The protein below binds the small molecule below.
Small molecule (SMILES): CC(=O)N[C@@H]1[C@@H](O)[C@H](O)[C@@H](CO)O[C@H]1O

Sequence of chain 1.B:
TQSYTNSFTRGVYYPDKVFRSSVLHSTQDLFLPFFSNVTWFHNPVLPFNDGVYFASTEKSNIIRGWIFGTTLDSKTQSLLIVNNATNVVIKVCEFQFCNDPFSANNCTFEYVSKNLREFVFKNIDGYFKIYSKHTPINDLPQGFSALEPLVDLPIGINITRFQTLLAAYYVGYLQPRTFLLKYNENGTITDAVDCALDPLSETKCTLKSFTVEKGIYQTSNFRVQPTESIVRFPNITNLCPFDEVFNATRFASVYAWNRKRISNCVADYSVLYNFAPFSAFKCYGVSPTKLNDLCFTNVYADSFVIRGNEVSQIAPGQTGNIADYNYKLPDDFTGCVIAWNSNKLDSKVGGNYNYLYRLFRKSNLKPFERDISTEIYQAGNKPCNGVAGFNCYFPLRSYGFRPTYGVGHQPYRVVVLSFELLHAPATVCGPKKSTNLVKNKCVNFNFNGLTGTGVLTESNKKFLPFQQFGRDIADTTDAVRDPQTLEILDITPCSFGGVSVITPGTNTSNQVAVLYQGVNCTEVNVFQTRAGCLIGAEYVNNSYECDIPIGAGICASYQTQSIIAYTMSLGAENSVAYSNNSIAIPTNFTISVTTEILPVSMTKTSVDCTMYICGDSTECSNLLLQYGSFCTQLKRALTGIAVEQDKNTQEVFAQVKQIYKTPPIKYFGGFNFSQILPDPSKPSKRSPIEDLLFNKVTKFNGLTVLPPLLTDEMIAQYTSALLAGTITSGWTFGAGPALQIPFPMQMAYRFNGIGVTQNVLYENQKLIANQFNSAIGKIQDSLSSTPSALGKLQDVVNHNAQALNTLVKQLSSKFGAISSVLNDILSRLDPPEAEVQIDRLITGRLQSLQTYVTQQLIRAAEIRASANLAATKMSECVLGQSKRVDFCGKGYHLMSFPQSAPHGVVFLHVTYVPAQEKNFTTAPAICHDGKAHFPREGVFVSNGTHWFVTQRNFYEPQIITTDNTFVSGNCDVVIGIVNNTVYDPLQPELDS

Sequence of chain 1.A:
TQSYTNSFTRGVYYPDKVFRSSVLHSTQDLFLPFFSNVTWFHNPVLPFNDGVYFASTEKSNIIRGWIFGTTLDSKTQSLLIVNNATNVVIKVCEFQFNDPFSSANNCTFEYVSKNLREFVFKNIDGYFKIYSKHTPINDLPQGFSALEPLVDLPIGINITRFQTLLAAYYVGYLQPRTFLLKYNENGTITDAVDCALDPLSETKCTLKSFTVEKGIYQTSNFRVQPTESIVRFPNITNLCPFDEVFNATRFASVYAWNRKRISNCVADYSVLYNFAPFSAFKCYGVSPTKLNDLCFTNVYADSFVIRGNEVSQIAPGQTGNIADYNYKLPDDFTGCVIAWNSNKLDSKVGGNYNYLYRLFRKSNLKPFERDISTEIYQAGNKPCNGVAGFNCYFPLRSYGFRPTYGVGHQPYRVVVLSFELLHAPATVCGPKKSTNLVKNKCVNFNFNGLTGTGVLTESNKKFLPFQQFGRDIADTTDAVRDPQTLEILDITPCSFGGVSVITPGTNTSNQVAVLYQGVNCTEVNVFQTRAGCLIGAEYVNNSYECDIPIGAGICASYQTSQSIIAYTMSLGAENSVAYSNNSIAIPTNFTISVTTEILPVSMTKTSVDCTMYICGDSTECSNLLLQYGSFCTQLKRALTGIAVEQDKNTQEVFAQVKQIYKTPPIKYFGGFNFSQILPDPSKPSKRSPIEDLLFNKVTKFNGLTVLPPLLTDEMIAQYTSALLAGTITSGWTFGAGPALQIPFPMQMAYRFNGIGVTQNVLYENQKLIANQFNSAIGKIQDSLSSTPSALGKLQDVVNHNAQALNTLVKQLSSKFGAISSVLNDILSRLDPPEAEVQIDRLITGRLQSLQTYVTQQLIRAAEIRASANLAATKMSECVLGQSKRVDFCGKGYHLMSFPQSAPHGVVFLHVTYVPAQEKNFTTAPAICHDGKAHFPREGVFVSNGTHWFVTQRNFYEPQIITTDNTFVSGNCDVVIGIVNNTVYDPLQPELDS

Binding-site contacts:
Ligand atom C3 contacts residue GLU278 of chain 1.A at 3.3 Å.
Ligand atom C2 contacts residue ASN279 of chain 1.A at 2.5 Å.
Ligand atom C8 contacts residue ASN279 of chain 1.A at 4.4 Å.
Ligand atom C2 contacts residue GLU278 of chain 1.A at 3.4 Å.
Ligand atom C8 contacts residue GLU278 of chain 1.A at 3.5 Å.
Ligand atom C8 contacts residue LYS555 of chain 1.B at 4.0 Å.
Ligand atom O5 contacts residue ASN279 of chain 1.A at 2.4 Å (h-bond).
Ligand atom C3 contacts residue ASN279 of chain 1.A at 3.7 Å.
Ligand atom O5 contacts residue GLU278 of chain 1.A at 3.8 Å.
Ligand atom C1 contacts residue ASN279 of chain 1.A at 1.4 Å.
Ligand atom N2 contacts residue ASN279 of chain 1.A at 3.3 Å (h-bond).
Ligand atom O3 contacts residue ASN279 of chain 1.A at 3.5 Å (h-bond).
Ligand atom C7 contacts residue LYS555 of chain 1.B at 4.2 Å.
Ligand atom O7 contacts residue LYS555 of chain 1.B at 3.4 Å.
Ligand atom C7 contacts residue ASN279 of chain 1.A at 4.2 Å.
Ligand atom O3 contacts residue GLU278 of chain 1.A at 2.2 Å (salt-bridge).
Ligand atom C4 contacts residue ASN279 of chain 1.A at 4.3 Å.
Ligand atom C6 contacts residue ASN279 of chain 1.A at 4.5 Å.
Ligand atom C5 contacts residue ASN279 of chain 1.A at 3.6 Å.
Ligand atom C4 contacts residue GLU278 of chain 1.A at 4.5 Å.
Ligand atom C1 contacts residue GLU278 of chain 1.A at 3.8 Å.